The small molecule below binds the protein below.
Small molecule (SMILES): CC(=O)N[C@H]1[C@H](O[C@H]2[C@H](O)[C@@H](NC(C)=O)CO[C@@H]2CO)O[C@H](CO)[C@@H](O)[C@@H]1O

Binding-site contacts:
Ligand atom C6 contacts residue HIS1101 of chain 1.G at 4.1 Å.
Ligand atom C1 contacts residue ASN1098 of chain 1.G at 1.4 Å.
Ligand atom O5 contacts residue THR1100 of chain 1.G at 4.3 Å.
Ligand atom C7 contacts residue ASN1098 of chain 1.G at 3.2 Å.
Ligand atom N2 contacts residue HIS1101 of chain 1.G at 4.4 Å.
Ligand atom C7 contacts residue THR1100 of chain 1.G at 3.9 Å.
Ligand atom C3 contacts residue HIS1101 of chain 1.G at 4.1 Å.
Ligand atom C7 contacts residue HIS1101 of chain 1.G at 3.6 Å.
Ligand atom O5 contacts residue PHE1103 of chain 1.G at 4.3 Å.
Ligand atom C3 contacts residue ASN1098 of chain 1.G at 3.8 Å.
Ligand atom O4 contacts residue HIS1101 of chain 1.G at 3.3 Å.
Ligand atom C2 contacts residue THR1100 of chain 1.G at 3.2 Å.
Ligand atom C6 contacts residue PHE1103 of chain 1.G at 4.1 Å (hydrophobic).
Ligand atom C4 contacts residue THR1100 of chain 1.G at 4.3 Å.
Ligand atom C5 contacts residue ASN1098 of chain 1.G at 3.7 Å.
Ligand atom C1 contacts residue HIS1101 of chain 1.G at 4.4 Å.
Ligand atom C5 contacts residue THR1100 of chain 1.G at 4.3 Å.
Ligand atom C4 contacts residue ASN1098 of chain 1.G at 4.2 Å.
Ligand atom O7 contacts residue HIS1101 of chain 1.G at 3.2 Å.
Ligand atom C2 contacts residue ASN1098 of chain 1.G at 2.5 Å.
Ligand atom C5 contacts residue HIS1101 of chain 1.G at 3.4 Å.
Ligand atom O5 contacts residue ASN1098 of chain 1.G at 2.4 Å (h-bond).
Ligand atom N2 contacts residue ASN1098 of chain 1.G at 2.9 Å (h-bond).
Ligand atom C8 contacts residue ASN1098 of chain 1.G at 4.5 Å.
Ligand atom C4 contacts residue HIS1101 of chain 1.G at 3.9 Å.
Ligand atom C8 contacts residue THR1100 of chain 1.G at 4.0 Å.
Ligand atom C1 contacts residue THR1100 of chain 1.G at 3.2 Å.
Ligand atom C8 contacts residue HIS1101 of chain 1.G at 3.8 Å.
Ligand atom C3 contacts residue THR1100 of chain 1.G at 3.2 Å.
Ligand atom O5 contacts residue HIS1101 of chain 1.G at 4.2 Å.
Ligand atom O7 contacts residue ASN1098 of chain 1.G at 3.2 Å (h-bond).
Ligand atom N2 contacts residue THR1100 of chain 1.G at 2.8 Å (h-bond).
Ligand atom O3 contacts residue THR1100 of chain 1.G at 4.1 Å.
Ligand atom C5 contacts residue PHE1103 of chain 1.G at 4.4 Å (hydrophobic).

Sequence of chain 1.G:
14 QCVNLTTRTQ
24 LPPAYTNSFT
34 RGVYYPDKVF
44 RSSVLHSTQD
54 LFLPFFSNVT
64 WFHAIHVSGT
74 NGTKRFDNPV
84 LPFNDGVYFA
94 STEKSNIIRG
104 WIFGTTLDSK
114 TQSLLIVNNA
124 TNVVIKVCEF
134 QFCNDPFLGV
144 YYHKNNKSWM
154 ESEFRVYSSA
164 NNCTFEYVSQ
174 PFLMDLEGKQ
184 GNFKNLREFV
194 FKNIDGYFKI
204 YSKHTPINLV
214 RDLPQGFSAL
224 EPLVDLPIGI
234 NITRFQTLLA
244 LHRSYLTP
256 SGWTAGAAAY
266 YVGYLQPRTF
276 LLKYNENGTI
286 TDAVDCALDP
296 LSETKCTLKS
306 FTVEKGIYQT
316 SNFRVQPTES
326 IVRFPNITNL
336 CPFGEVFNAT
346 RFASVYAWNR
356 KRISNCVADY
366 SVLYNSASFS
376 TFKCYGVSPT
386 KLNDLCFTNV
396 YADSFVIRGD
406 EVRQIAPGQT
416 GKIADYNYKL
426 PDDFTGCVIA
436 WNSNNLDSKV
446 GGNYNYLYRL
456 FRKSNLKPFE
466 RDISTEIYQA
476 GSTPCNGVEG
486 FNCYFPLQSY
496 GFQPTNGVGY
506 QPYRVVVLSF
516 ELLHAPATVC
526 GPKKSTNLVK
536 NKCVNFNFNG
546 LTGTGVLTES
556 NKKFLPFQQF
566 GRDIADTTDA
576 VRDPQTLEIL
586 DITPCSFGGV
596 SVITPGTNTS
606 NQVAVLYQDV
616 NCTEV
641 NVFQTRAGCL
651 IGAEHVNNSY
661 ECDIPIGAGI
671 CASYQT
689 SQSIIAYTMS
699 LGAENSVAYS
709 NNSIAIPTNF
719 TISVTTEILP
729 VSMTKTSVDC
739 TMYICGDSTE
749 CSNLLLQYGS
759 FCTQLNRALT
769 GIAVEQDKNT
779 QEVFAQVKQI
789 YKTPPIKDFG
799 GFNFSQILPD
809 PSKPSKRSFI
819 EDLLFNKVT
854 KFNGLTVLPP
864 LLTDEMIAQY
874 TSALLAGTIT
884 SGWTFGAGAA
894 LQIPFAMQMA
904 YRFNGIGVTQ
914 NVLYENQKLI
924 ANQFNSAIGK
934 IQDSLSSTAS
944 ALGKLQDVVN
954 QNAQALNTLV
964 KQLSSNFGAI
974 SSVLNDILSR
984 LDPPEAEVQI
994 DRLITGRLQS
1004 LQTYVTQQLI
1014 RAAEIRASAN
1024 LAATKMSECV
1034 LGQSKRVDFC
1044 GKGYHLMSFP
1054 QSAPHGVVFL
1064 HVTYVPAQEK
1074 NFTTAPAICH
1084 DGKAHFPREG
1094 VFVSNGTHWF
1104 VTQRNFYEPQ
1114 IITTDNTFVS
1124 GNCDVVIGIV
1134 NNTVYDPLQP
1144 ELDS